Sequence of chain 3.A:
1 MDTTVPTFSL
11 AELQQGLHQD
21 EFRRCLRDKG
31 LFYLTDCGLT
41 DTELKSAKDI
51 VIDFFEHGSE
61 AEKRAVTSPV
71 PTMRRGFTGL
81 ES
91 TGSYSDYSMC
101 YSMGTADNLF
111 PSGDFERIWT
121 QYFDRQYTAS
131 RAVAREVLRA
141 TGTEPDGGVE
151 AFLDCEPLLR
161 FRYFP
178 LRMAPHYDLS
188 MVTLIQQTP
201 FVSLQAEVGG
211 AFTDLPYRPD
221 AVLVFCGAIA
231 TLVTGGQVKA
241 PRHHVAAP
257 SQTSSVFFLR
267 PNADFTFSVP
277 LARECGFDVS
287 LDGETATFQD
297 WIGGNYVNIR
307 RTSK

The small molecule below binds the protein below.
Small molecule (SMILES): CC(C)CC(=O)C(=O)O

Binding-site contacts:
Ligand atom O1 contacts residue FE21 of chain 3.B at 2.2 Å.
Ligand atom O1 contacts residue ILE305 of chain 3.A at 3.4 Å.
Ligand atom C2 contacts residue HIS183 of chain 3.A at 3.9 Å.
Ligand atom O1 contacts residue HIS243 of chain 3.A at 4.4 Å.
Ligand atom C1 contacts residue VAL262 of chain 3.A at 4.4 Å (hydrophobic).
Ligand atom O2 contacts residue FE21 of chain 3.B at 4.1 Å.
Ligand atom O2 contacts residue ARG162 of chain 3.A at 3.6 Å.
Ligand atom C2 contacts residue MET180 of chain 3.A at 3.6 Å (hydrophobic).
Ligand atom O2 contacts residue PHE264 of chain 3.A at 3.7 Å.
Ligand atom C6 contacts residue VAL245 of chain 3.A at 3.3 Å (hydrophobic).
Ligand atom C5 contacts residue ILE192 of chain 3.A at 3.4 Å (hydrophobic).
Ligand atom C1 contacts residue HIS183 of chain 3.A at 3.9 Å.
Ligand atom C1 contacts residue MET180 of chain 3.A at 4.0 Å (hydrophobic).
Ligand atom O3 contacts residue FE21 of chain 3.B at 2.2 Å.
Ligand atom C3 contacts residue FE21 of chain 3.B at 4.4 Å.
Ligand atom C4 contacts residue VAL245 of chain 3.A at 4.5 Å (hydrophobic).
Ligand atom O1 contacts residue HIS183 of chain 3.A at 3.2 Å (h-bond).
Ligand atom O3 contacts residue HIS183 of chain 3.A at 3.3 Å (h-bond).
Ligand atom C2 contacts residue FE21 of chain 3.B at 2.9 Å.
Ligand atom O3 contacts residue HIS243 of chain 3.A at 3.3 Å (h-bond).
Ligand atom O1 contacts residue MET180 of chain 3.A at 4.4 Å.
Ligand atom C3 contacts residue MET180 of chain 3.A at 3.6 Å (hydrophobic).
Ligand atom C4 contacts residue VAL262 of chain 3.A at 4.1 Å (hydrophobic).
Ligand atom O3 contacts residue ASP185 of chain 3.A at 4.3 Å.
Ligand atom C1 contacts residue PHE264 of chain 3.A at 4.0 Å (hydrophobic).
Ligand atom O2 contacts residue MET180 of chain 3.A at 4.0 Å.
Ligand atom C5 contacts residue VAL262 of chain 3.A at 3.5 Å (hydrophobic).
Ligand atom C3 contacts residue VAL262 of chain 3.A at 4.1 Å (hydrophobic).
Ligand atom C6 contacts residue LEU204 of chain 3.A at 3.4 Å (hydrophobic).
Ligand atom C2 contacts residue HIS243 of chain 3.A at 4.5 Å.
Ligand atom C1 contacts residue ILE305 of chain 3.A at 4.5 Å (hydrophobic).
Ligand atom O3 contacts residue MET180 of chain 3.A at 3.9 Å.
Ligand atom O1 contacts residue PHE264 of chain 3.A at 3.6 Å.
Ligand atom O1 contacts residue ASP185 of chain 3.A at 3.4 Å (salt-bridge).
Ligand atom O2 contacts residue VAL262 of chain 3.A at 4.2 Å.
Ligand atom C1 contacts residue FE21 of chain 3.B at 3.0 Å.